Binding-site contacts:
Ligand atom O3 contacts residue VAL280 of chain 1.A at 4.0 Å.
Ligand atom C5 contacts residue ASN241 of chain 1.A at 3.7 Å.
Ligand atom C4 contacts residue PHE278 of chain 1.A at 3.2 Å (hydrophobic).
Ligand atom C6 contacts residue ASN245 of chain 1.A at 3.5 Å.
Ligand atom C3 contacts residue ASN245 of chain 1.A at 4.0 Å.
Ligand atom C8 contacts residue ASN241 of chain 1.A at 3.9 Å.
Ligand atom O3 contacts residue PHE278 of chain 1.A at 3.0 Å (h-bond).
Ligand atom C6 contacts residue LEU249 of chain 1.A at 3.8 Å (hydrophobic).
Ligand atom C8 contacts residue PRO281 of chain 1.A at 3.6 Å (hydrophobic).
Ligand atom C1 contacts residue ASN245 of chain 1.A at 4.2 Å.
Ligand atom N2 contacts residue ASN241 of chain 1.A at 2.9 Å (h-bond).
Ligand atom C5 contacts residue ASN245 of chain 1.A at 4.1 Å.
Ligand atom C1 contacts residue ASN245 of chain 1.A at 4.2 Å.
Ligand atom C7 contacts residue ASN241 of chain 1.A at 3.6 Å.
Ligand atom C6 contacts residue PRO281 of chain 1.A at 4.3 Å (hydrophobic).
Ligand atom C6 contacts residue ASN245 of chain 1.A at 3.6 Å.
Ligand atom O7 contacts residue TYR237 of chain 1.A at 4.5 Å.
Ligand atom O4 contacts residue PHE278 of chain 1.A at 3.8 Å.
Ligand atom O4 contacts residue LEU249 of chain 1.A at 4.0 Å.
Ligand atom C1 contacts residue ASN241 of chain 1.A at 1.5 Å.
Ligand atom C3 contacts residue PRO281 of chain 1.A at 4.4 Å (hydrophobic).
Ligand atom C4 contacts residue LEU249 of chain 1.A at 4.2 Å (hydrophobic).
Ligand atom O6 contacts residue ASN245 of chain 1.A at 3.2 Å (h-bond).
Ligand atom O5 contacts residue ASN245 of chain 1.A at 4.2 Å.
Ligand atom C3 contacts residue PHE278 of chain 1.A at 3.4 Å (hydrophobic).
Ligand atom O5 contacts residue ASN245 of chain 1.A at 3.2 Å (h-bond).
Ligand atom C5 contacts residue ASN245 of chain 1.A at 3.5 Å.
Ligand atom C8 contacts residue LYS248 of chain 1.A at 4.1 Å.
Ligand atom C3 contacts residue ASN241 of chain 1.A at 3.8 Å.
Ligand atom C4 contacts residue ASN241 of chain 1.A at 4.3 Å.
Ligand atom C2 contacts residue ASN241 of chain 1.A at 2.5 Å.
Ligand atom O5 contacts residue ASN241 of chain 1.A at 2.4 Å (h-bond).
Ligand atom C5 contacts residue PHE278 of chain 1.A at 4.4 Å (hydrophobic).
Ligand atom C6 contacts residue LYS248 of chain 1.A at 4.1 Å.
Ligand atom O3 contacts residue PRO281 of chain 1.A at 3.6 Å.
Ligand atom O2 contacts residue PRO281 of chain 1.A at 3.5 Å.
Ligand atom C4 contacts residue ASN245 of chain 1.A at 4.0 Å.
Ligand atom O5 contacts residue LYS248 of chain 1.A at 3.7 Å.
Ligand atom O3 contacts residue PRO281 of chain 1.A at 4.1 Å.
Ligand atom O7 contacts residue ASN241 of chain 1.A at 4.4 Å.

Sequence of chain 1.A:
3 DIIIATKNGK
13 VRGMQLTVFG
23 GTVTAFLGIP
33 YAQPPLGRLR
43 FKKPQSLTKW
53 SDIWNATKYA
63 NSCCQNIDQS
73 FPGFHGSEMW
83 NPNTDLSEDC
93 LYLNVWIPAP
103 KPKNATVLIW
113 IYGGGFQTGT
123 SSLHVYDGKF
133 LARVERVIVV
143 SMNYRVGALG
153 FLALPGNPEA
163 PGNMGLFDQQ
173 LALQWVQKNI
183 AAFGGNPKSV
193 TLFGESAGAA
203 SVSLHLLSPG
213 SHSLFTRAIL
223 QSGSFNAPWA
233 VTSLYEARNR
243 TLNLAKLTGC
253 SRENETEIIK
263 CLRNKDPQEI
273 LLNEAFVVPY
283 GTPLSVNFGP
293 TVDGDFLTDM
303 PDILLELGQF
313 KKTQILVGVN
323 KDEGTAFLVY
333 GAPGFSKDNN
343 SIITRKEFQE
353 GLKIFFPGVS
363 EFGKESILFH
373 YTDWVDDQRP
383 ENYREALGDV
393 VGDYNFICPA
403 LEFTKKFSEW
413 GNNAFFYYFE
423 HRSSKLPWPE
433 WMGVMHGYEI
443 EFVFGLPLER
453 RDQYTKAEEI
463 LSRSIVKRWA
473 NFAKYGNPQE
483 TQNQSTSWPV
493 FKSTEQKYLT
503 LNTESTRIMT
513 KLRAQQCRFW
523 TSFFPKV

A small-molecule ligand and the protein it binds are described below.
Small molecule (SMILES): CC(=O)N[C@H]1[C@H](O[C@H]2[C@H](O)[C@@H](NC(C)=O)CO[C@@H]2CO[C@@H]2O[C@@H](C)[C@@H](O)[C@@H](O)[C@@H]2O)O[C@H](CO)[C@@H](O)[C@@H]1O